A protein and the small-molecule ligand that binds it are described below.
Small molecule (SMILES): C=C(C)c1cccc(C(C)(C)NC(=O)Nc2ccc(Cl)c(N[C@H]3O[C@H](CO)[C@@H](O)[C@H]3O)c2)c1

Sequence of chain 1.D:
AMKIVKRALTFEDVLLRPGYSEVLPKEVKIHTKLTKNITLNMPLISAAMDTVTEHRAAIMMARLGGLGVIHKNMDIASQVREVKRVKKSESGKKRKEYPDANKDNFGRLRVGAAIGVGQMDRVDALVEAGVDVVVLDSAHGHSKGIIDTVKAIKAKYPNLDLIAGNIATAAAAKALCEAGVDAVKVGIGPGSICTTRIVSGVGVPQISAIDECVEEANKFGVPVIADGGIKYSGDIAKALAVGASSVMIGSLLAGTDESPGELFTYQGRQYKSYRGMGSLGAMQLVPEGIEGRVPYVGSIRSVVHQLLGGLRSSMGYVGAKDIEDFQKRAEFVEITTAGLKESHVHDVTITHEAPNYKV

Binding-site contacts:
Ligand atom C8 contacts residue ALA167 of chain 1.D at 3.5 Å (hydrophobic).
Ligand atom C1 contacts residue GLY306 of chain 1.D at 3.8 Å.
Ligand atom C4 contacts residue GLY306 of chain 1.D at 3.8 Å.
Ligand atom C8 contacts residue THR224 of chain 1.D at 3.9 Å.
Ligand atom C2 contacts residue GLY306 of chain 1.D at 3.6 Å.
Ligand atom C6 contacts residue ALA167 of chain 1.D at 3.8 Å (hydrophobic).
Ligand atom C10 contacts residue ALA167 of chain 1.D at 3.8 Å (hydrophobic).
Ligand atom N34 contacts residue LEU47 of chain 1.C at 3.8 Å.
Ligand atom O6 contacts residue GLY173 of chain 1.D at 3.0 Å.
Ligand atom O6 contacts residue VAL145 of chain 1.D at 3.3 Å.
Ligand atom C25 contacts residue SER166 of chain 1.D at 3.5 Å.
Ligand atom C7 contacts residue ALA167 of chain 1.D at 3.7 Å (hydrophobic).
Ligand atom C29 contacts residue SER171 of chain 1.D at 2.9 Å.
Ligand atom O3 contacts residue HIS168 of chain 1.D at 3.8 Å.
Ligand atom C20 contacts residue PRO48 of chain 1.C at 3.8 Å (hydrophobic).
Ligand atom C8 contacts residue IMP1 of chain 1.R at 3.3 Å.
Ligand atom C29 contacts residue GLY173 of chain 1.D at 3.8 Å.
Ligand atom C18 contacts residue SER357 of chain 1.C at 3.6 Å.
Ligand atom N4 contacts residue GLU332 of chain 1.D at 2.9 Å (salt-bridge).
Ligand atom C24 contacts residue SER166 of chain 1.D at 3.6 Å.
Ligand atom C3 contacts residue GLY306 of chain 1.D at 3.7 Å.
Ligand atom O6 contacts residue ILE174 of chain 1.D at 3.7 Å.
Ligand atom C26 contacts residue VAL145 of chain 1.D at 3.7 Å (hydrophobic).
Ligand atom C19 contacts residue SER357 of chain 1.C at 3.5 Å.
Ligand atom N4 contacts residue ALA167 of chain 1.D at 3.8 Å.
Ligand atom O3 contacts residue SER171 of chain 1.D at 3.6 Å.
Ligand atom C5 contacts residue ALA167 of chain 1.D at 3.8 Å (hydrophobic).
Ligand atom C9 contacts residue IMP1 of chain 1.R at 3.3 Å.
Ligand atom C26 contacts residue SER166 of chain 1.D at 3.7 Å.
Ligand atom C13 contacts residue GLY306 of chain 1.D at 3.6 Å.
Ligand atom O5 contacts residue VAL145 of chain 1.D at 3.5 Å.
Ligand atom C10 contacts residue GLU332 of chain 1.D at 3.5 Å.
Ligand atom C7 contacts residue IMP1 of chain 1.R at 3.5 Å.
Ligand atom N3 contacts residue GLU332 of chain 1.D at 3.1 Å (salt-bridge).
Ligand atom C19 contacts residue TYR361 of chain 1.C at 3.8 Å (hydrophobic).
Ligand atom C13 contacts residue VAL330 of chain 1.D at 3.8 Å (hydrophobic).
Ligand atom CL contacts residue HIS168 of chain 1.D at 3.6 Å.
Ligand atom C13 contacts residue GLU332 of chain 1.D at 3.6 Å.
Ligand atom C18 contacts residue TYR361 of chain 1.C at 3.5 Å (hydrophobic).
Ligand atom CL contacts residue GLY360 of chain 1.C at 3.0 Å.

Sequence of chain 1.C:
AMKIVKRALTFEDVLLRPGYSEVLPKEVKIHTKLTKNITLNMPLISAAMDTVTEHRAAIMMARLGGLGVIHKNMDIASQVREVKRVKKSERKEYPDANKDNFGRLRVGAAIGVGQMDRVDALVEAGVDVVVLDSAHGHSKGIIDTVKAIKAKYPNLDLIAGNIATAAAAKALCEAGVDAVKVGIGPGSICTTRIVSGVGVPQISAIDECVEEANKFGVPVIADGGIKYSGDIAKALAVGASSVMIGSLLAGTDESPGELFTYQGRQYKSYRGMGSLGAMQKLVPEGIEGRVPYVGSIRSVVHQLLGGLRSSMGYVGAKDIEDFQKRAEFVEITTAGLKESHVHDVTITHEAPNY